Sequence of chain 1.A:
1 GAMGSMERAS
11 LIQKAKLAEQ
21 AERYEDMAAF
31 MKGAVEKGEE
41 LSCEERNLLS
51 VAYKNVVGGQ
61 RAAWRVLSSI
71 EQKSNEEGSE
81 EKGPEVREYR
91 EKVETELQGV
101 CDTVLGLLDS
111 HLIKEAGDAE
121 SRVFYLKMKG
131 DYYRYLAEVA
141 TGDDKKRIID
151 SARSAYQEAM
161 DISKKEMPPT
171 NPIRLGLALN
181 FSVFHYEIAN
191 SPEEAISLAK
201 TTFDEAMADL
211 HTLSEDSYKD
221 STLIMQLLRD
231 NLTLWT

Sequence of chain 1.B:
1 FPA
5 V

The protein below binds the small molecule below.
Small molecule (SMILES): [H]/N=C(/N)c1cc(-c2cccc(NC(=O)C3(Nc4ccc(Cl)cc4)CCNCC3)c2)cs1

Binding-site contacts:
Ligand atom C11 contacts residue ASN47 of chain 1.A at 3.8 Å.
Ligand atom N03 contacts residue LEU48 of chain 1.A at 3.4 Å.
Ligand atom C10 contacts residue ASN47 of chain 1.A at 3.5 Å.
Ligand atom C31 contacts residue ASN47 of chain 1.A at 3.8 Å.
Ligand atom C21 contacts residue ILE224 of chain 1.A at 4.3 Å (hydrophobic).
Ligand atom C29 contacts residue ILE173 of chain 1.A at 4.3 Å (hydrophobic).
Ligand atom C25 contacts residue VAL5 of chain 1.B at 4.2 Å (hydrophobic).
Ligand atom N23 contacts residue ILE224 of chain 1.A at 3.9 Å.
Ligand atom C07 contacts residue ASN47 of chain 1.A at 3.9 Å.
Ligand atom C05 contacts residue ASN47 of chain 1.A at 4.0 Å.
Ligand atom C09 contacts residue ASN47 of chain 1.A at 3.6 Å.
Ligand atom C27 contacts residue PRO172 of chain 1.A at 4.3 Å (hydrophobic).
Ligand atom C30 contacts residue PRO172 of chain 1.A at 3.8 Å (hydrophobic).
Ligand atom C02 contacts residue LEU48 of chain 1.A at 4.1 Å (hydrophobic).
Ligand atom CL28 contacts residue LYS127 of chain 1.A at 3.5 Å.
Ligand atom C19 contacts residue VAL5 of chain 1.B at 4.1 Å (hydrophobic).
Ligand atom C24 contacts residue ILE224 of chain 1.A at 4.2 Å (hydrophobic).
Ligand atom C06 contacts residue ASN47 of chain 1.A at 3.6 Å.
Ligand atom C13 contacts residue ASN47 of chain 1.A at 3.9 Å.
Ligand atom C24 contacts residue VAL5 of chain 1.B at 4.5 Å (hydrophobic).
Ligand atom N01 contacts residue VAL51 of chain 1.A at 3.8 Å.
Ligand atom C12 contacts residue ASN47 of chain 1.A at 3.9 Å.
Ligand atom C21 contacts residue LEU223 of chain 1.A at 4.4 Å (hydrophobic).
Ligand atom N03 contacts residue GLU19 of chain 1.A at 2.6 Å (salt-bridge).
Ligand atom CL28 contacts residue PHE124 of chain 1.A at 4.2 Å.
Ligand atom C27 contacts residue VAL5 of chain 1.B at 3.9 Å (hydrophobic).
Ligand atom CL28 contacts residue ILE173 of chain 1.A at 4.0 Å.
Ligand atom C30 contacts residue VAL5 of chain 1.B at 4.3 Å (hydrophobic).
Ligand atom N01 contacts residue GLU19 of chain 1.A at 2.7 Å (salt-bridge).
Ligand atom C29 contacts residue VAL5 of chain 1.B at 4.0 Å (hydrophobic).
Ligand atom C04 contacts residue ASN47 of chain 1.A at 4.5 Å.
Ligand atom C26 contacts residue VAL5 of chain 1.B at 3.9 Å (hydrophobic).
Ligand atom C29 contacts residue PRO172 of chain 1.A at 3.2 Å (hydrophobic).
Ligand atom C07 contacts residue GLU44 of chain 1.A at 4.1 Å.
Ligand atom CL28 contacts residue PRO172 of chain 1.A at 4.5 Å.
Ligand atom C30 contacts residue ILE224 of chain 1.A at 3.8 Å (hydrophobic).
Ligand atom S08 contacts residue GLU44 of chain 1.A at 3.7 Å.
Ligand atom C29 contacts residue GLY176 of chain 1.A at 4.3 Å.
Ligand atom C02 contacts residue GLU19 of chain 1.A at 3.5 Å.